Binding-site contacts:
Ligand atom S1 contacts residue GLY180 of chain 1.A at 3.7 Å.
Ligand atom C3 contacts residue ALA318 of chain 1.A at 3.1 Å (hydrophobic).
Ligand atom C7 contacts residue LEU185 of chain 1.A at 4.3 Å (hydrophobic).
Ligand atom S1 contacts residue LYS188 of chain 1.A at 3.8 Å.
Ligand atom C1 contacts residue PHE317 of chain 1.A at 4.3 Å (hydrophobic).
Ligand atom C2 contacts residue THR319 of chain 1.A at 3.7 Å.
Ligand atom C2 contacts residue PHE53 of chain 1.A at 4.3 Å (hydrophobic).
Ligand atom C6 contacts residue THR319 of chain 1.A at 3.6 Å.
Ligand atom C4 contacts residue PRO320 of chain 1.A at 4.4 Å (hydrophobic).
Ligand atom C5 contacts residue ASP54 of chain 1.A at 0.6 Å.
Ligand atom C7 contacts residue ALA318 of chain 1.A at 4.0 Å (hydrophobic).
Ligand atom N2 contacts residue LYS188 of chain 1.A at 3.2 Å (salt-bridge).
Ligand atom C6 contacts residue ASP54 of chain 1.A at 1.2 Å.
Ligand atom C1 contacts residue PHE53 of chain 1.A at 4.3 Å (hydrophobic).
Ligand atom N1 contacts residue ASP54 of chain 1.A at 3.8 Å.
Ligand atom C1 contacts residue ILE57 of chain 1.A at 4.1 Å (hydrophobic).
Ligand atom C4 contacts residue THR319 of chain 1.A at 4.3 Å.
Ligand atom C4 contacts residue ASP54 of chain 1.A at 1.6 Å.
Ligand atom N2 contacts residue ASP54 of chain 1.A at 4.1 Å.
Ligand atom S1 contacts residue LEU185 of chain 1.A at 3.5 Å.
Ligand atom C7 contacts residue LYS188 of chain 1.A at 3.9 Å.
Ligand atom C1 contacts residue ASP54 of chain 1.A at 2.2 Å.
Ligand atom N1 contacts residue ALA318 of chain 1.A at 2.9 Å (h-bond).
Ligand atom C6 contacts residue ILE57 of chain 1.A at 4.3 Å (hydrophobic).
Ligand atom C2 contacts residue ALA318 of chain 1.A at 3.3 Å (hydrophobic).
Ligand atom C5 contacts residue THR319 of chain 1.A at 4.1 Å.
Ligand atom C1 contacts residue ALA318 of chain 1.A at 4.2 Å (hydrophobic).
Ligand atom C7 contacts residue ASP54 of chain 1.A at 4.4 Å.
Ligand atom C3 contacts residue ASP54 of chain 1.A at 2.5 Å.
Ligand atom C2 contacts residue PHE317 of chain 1.A at 4.0 Å (hydrophobic).
Ligand atom C3 contacts residue THR319 of chain 1.A at 4.2 Å.
Ligand atom C1 contacts residue THR319 of chain 1.A at 3.4 Å.
Ligand atom S1 contacts residue THR181 of chain 1.A at 3.3 Å (h-bond).
Ligand atom C5 contacts residue PRO320 of chain 1.A at 4.3 Å (hydrophobic).
Ligand atom C4 contacts residue ALA318 of chain 1.A at 3.9 Å (hydrophobic).
Ligand atom C2 contacts residue ASP54 of chain 1.A at 2.7 Å.

This protein binds this small molecule.
Small molecule (SMILES): NC(=S)Nc1ccccc1

Sequence of chain 1.A:
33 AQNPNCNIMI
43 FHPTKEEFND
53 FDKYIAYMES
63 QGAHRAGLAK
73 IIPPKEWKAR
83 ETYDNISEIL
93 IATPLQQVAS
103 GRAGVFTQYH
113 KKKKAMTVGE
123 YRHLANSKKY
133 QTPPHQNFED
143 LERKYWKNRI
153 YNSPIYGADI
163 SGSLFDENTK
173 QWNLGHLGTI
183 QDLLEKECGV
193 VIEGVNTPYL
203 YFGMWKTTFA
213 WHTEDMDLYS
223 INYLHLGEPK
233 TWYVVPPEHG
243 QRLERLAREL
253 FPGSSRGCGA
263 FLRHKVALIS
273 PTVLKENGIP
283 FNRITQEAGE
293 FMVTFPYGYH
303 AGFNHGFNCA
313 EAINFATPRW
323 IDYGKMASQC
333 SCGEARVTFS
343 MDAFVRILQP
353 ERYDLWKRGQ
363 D